A small-molecule ligand and the protein it binds are described below.
Small molecule (SMILES): CC(=O)N[C@@H]1[C@@H](O)[C@H](O)[C@@H](CO)O[C@H]1O

Sequence of chain 2.A:
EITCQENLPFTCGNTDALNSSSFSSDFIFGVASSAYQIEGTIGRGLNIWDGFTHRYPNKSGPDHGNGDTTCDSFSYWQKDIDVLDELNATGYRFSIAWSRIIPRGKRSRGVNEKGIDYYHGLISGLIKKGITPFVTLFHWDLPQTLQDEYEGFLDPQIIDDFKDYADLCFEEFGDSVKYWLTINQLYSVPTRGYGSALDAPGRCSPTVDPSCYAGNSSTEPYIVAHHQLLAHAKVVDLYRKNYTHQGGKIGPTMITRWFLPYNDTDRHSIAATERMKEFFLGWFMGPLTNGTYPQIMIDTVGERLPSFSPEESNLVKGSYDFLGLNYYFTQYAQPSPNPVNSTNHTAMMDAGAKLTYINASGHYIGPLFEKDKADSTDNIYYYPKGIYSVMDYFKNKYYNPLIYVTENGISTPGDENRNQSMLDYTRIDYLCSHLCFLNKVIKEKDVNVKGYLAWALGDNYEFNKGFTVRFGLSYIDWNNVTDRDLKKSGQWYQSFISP

Binding-site contacts:
Ligand atom O5 contacts residue ASN346 of chain 2.A at 2.3 Å (h-bond).
Ligand atom O7 contacts residue ASN346 of chain 2.A at 4.4 Å.
Ligand atom O6 contacts residue MET351 of chain 2.A at 3.9 Å.
Ligand atom C7 contacts residue SER344 of chain 2.A at 4.4 Å.
Ligand atom C2 contacts residue ASN346 of chain 2.A at 2.9 Å.
Ligand atom C1 contacts residue ASN346 of chain 2.A at 1.5 Å.
Ligand atom C5 contacts residue ASN346 of chain 2.A at 3.4 Å.
Ligand atom N2 contacts residue ASN346 of chain 2.A at 3.4 Å (h-bond).
Ligand atom C3 contacts residue ASN346 of chain 2.A at 4.0 Å.
Ligand atom C4 contacts residue ASN346 of chain 2.A at 4.2 Å.
Ligand atom C6 contacts residue ASN346 of chain 2.A at 4.3 Å.
Ligand atom C7 contacts residue ASN346 of chain 2.A at 4.1 Å.
Ligand atom O7 contacts residue SER344 of chain 2.A at 3.7 Å.
Ligand atom O6 contacts residue ASN346 of chain 2.A at 4.2 Å.